The protein below binds the small molecule below.
Small molecule (SMILES): CC(=O)N[C@@H]1[C@@H](O)[C@H](O)[C@@H](CO)O[C@H]1O

Sequence of chain 1.D:
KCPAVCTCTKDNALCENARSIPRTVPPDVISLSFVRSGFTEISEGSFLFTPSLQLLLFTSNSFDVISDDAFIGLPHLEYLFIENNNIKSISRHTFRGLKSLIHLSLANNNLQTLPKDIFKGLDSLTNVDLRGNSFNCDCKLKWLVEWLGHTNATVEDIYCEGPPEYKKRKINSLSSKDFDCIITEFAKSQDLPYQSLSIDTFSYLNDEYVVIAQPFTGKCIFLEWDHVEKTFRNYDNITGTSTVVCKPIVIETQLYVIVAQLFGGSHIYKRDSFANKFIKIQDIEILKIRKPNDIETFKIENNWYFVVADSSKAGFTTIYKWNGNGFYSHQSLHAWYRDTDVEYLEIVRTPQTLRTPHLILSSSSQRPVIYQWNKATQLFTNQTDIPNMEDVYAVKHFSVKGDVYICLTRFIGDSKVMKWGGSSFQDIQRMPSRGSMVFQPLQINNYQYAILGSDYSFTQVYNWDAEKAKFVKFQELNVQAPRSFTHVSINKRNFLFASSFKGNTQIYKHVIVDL

Binding-site contacts:
Ligand atom C1 contacts residue ASN161 of chain 1.D at 1.4 Å.
Ligand atom N2 contacts residue ASN161 of chain 1.D at 2.7 Å (h-bond).
Ligand atom O7 contacts residue ASN161 of chain 1.D at 2.7 Å (h-bond).
Ligand atom C8 contacts residue ASN161 of chain 1.D at 4.1 Å.
Ligand atom C4 contacts residue ASN161 of chain 1.D at 4.2 Å.
Ligand atom O5 contacts residue ASN161 of chain 1.D at 2.5 Å (h-bond).
Ligand atom C2 contacts residue ASN161 of chain 1.D at 2.3 Å.
Ligand atom O5 contacts residue HIS159 of chain 1.D at 4.3 Å.
Ligand atom C3 contacts residue ASN161 of chain 1.D at 3.7 Å.
Ligand atom C5 contacts residue ASN161 of chain 1.D at 3.7 Å.
Ligand atom C7 contacts residue ASN161 of chain 1.D at 2.9 Å.